Sequence of chain 1.C:
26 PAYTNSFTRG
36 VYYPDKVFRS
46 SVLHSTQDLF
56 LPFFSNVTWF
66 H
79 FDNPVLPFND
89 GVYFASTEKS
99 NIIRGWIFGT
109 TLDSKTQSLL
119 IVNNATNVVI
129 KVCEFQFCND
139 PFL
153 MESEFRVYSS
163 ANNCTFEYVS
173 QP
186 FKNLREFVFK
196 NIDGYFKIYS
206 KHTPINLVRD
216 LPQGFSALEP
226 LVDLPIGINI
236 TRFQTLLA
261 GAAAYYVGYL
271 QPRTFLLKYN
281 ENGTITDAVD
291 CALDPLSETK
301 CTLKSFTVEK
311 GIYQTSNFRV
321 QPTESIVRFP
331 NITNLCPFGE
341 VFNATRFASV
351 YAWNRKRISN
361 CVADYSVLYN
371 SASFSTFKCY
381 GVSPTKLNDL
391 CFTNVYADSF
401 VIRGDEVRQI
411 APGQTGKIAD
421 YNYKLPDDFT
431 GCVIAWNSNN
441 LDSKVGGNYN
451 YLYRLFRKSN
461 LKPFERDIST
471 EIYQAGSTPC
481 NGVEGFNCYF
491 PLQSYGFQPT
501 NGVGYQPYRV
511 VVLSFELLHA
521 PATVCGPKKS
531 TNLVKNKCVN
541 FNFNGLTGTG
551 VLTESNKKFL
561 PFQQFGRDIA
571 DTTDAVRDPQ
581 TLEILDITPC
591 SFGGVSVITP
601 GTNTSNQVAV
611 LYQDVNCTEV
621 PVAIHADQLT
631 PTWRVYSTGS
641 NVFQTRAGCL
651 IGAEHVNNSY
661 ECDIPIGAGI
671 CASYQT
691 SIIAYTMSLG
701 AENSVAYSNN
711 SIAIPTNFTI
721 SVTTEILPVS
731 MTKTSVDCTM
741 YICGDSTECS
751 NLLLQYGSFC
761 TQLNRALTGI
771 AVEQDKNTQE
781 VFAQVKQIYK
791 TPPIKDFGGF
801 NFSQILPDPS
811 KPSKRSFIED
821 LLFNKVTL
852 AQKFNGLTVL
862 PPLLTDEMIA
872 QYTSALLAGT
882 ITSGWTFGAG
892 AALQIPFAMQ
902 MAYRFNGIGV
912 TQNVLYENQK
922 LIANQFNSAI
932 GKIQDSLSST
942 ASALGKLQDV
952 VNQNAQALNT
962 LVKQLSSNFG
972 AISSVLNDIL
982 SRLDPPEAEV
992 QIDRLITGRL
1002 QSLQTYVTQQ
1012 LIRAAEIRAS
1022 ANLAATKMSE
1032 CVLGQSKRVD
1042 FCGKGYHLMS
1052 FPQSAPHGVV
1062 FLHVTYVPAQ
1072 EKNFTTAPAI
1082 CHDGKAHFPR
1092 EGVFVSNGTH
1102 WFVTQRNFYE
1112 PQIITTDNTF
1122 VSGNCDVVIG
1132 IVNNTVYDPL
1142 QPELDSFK

This protein binds this small molecule.
Small molecule (SMILES): CC(=O)N[C@@H]1[C@@H](O)[C@H](O)[C@@H](CO)O[C@H]1O

Binding-site contacts:
Ligand atom C2 contacts residue ASN165 of chain 1.C at 2.5 Å.
Ligand atom O5 contacts residue ASN165 of chain 1.C at 2.4 Å (h-bond).
Ligand atom O7 contacts residue ASN165 of chain 1.C at 3.3 Å (h-bond).
Ligand atom C4 contacts residue ASN165 of chain 1.C at 4.3 Å.
Ligand atom N2 contacts residue ASN165 of chain 1.C at 2.9 Å (h-bond).
Ligand atom C3 contacts residue ASN165 of chain 1.C at 3.8 Å.
Ligand atom C5 contacts residue ASN165 of chain 1.C at 3.7 Å.
Ligand atom C8 contacts residue ASN165 of chain 1.C at 4.4 Å.
Ligand atom C1 contacts residue ASN165 of chain 1.C at 1.4 Å.
Ligand atom C7 contacts residue ASN165 of chain 1.C at 3.3 Å.